A small-molecule ligand and the protein it binds are described below.
Small molecule (SMILES): CC(=O)N[C@@H]1[C@@H](O)[C@H](O)[C@@H](CO)O[C@H]1O

Binding-site contacts:
Ligand atom C5 contacts residue ASN324 of chain 1.A at 3.7 Å.
Ligand atom C1 contacts residue ASN324 of chain 1.A at 1.4 Å.
Ligand atom O7 contacts residue ASN324 of chain 1.A at 4.4 Å.
Ligand atom C3 contacts residue ASN324 of chain 1.A at 3.8 Å.
Ligand atom O5 contacts residue ASN324 of chain 1.A at 2.4 Å (h-bond).
Ligand atom C7 contacts residue ASN324 of chain 1.A at 3.5 Å.
Ligand atom C4 contacts residue ASN324 of chain 1.A at 4.2 Å.
Ligand atom C2 contacts residue ASN324 of chain 1.A at 2.4 Å.
Ligand atom N2 contacts residue ASN324 of chain 1.A at 2.9 Å (h-bond).
Ligand atom C8 contacts residue ASN324 of chain 1.A at 3.8 Å.

Sequence of chain 1.A:
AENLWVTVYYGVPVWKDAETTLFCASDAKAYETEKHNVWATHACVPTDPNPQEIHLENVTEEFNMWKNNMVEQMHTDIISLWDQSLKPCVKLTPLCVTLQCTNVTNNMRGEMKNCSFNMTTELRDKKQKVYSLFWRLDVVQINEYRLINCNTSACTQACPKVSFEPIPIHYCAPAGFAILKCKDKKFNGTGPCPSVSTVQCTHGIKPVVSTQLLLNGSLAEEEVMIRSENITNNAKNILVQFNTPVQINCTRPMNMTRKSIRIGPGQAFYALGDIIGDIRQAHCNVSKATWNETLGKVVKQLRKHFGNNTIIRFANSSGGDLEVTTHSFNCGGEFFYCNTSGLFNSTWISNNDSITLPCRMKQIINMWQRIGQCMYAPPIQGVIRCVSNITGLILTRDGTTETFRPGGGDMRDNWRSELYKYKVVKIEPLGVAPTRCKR